Binding-site contacts:
Ligand atom O1 contacts residue LYS37 of chain 1.B at 3.4 Å.
Ligand atom C8 contacts residue VAL57 of chain 1.B at 3.6 Å (hydrophobic).
Ligand atom C7 contacts residue THR62 of chain 1.B at 4.3 Å.
Ligand atom O2 contacts residue LYS37 of chain 1.B at 3.0 Å (salt-bridge).
Ligand atom C6 contacts residue LYS37 of chain 1.B at 3.8 Å.
Ligand atom C contacts residue GLY60 of chain 1.B at 3.5 Å.
Ligand atom C5 contacts residue LYS37 of chain 1.B at 3.5 Å.
Ligand atom O contacts residue LYS37 of chain 1.B at 4.1 Å.
Ligand atom C4 contacts residue VAL57 of chain 1.B at 4.0 Å (hydrophobic).
Ligand atom C5 contacts residue VAL57 of chain 1.B at 4.1 Å (hydrophobic).
Ligand atom C6 contacts residue VAL57 of chain 1.B at 3.9 Å (hydrophobic).
Ligand atom C contacts residue GLU61 of chain 1.B at 4.4 Å.
Ligand atom C2 contacts residue VAL57 of chain 1.B at 3.9 Å (hydrophobic).
Ligand atom C1 contacts residue GLY60 of chain 1.B at 3.3 Å.
Ligand atom C1 contacts residue VAL57 of chain 1.B at 4.2 Å (hydrophobic).
Ligand atom C7 contacts residue VAL57 of chain 1.B at 3.6 Å (hydrophobic).
Ligand atom C3 contacts residue VAL57 of chain 1.B at 3.8 Å (hydrophobic).
Ligand atom C8 contacts residue THR62 of chain 1.B at 4.4 Å.
Ligand atom C4 contacts residue LYS37 of chain 1.B at 4.2 Å.
Ligand atom C9 contacts residue THR62 of chain 1.B at 3.7 Å.
Ligand atom C10 contacts residue LYS37 of chain 1.B at 3.9 Å.
Ligand atom C1 contacts residue GLU61 of chain 1.B at 4.4 Å.
Ligand atom C9 contacts residue VAL57 of chain 1.B at 4.1 Å (hydrophobic).

This protein binds this small molecule.
Small molecule (SMILES): O=C(O)c1cc2ccccc2cc1O

Sequence of chain 1.B:
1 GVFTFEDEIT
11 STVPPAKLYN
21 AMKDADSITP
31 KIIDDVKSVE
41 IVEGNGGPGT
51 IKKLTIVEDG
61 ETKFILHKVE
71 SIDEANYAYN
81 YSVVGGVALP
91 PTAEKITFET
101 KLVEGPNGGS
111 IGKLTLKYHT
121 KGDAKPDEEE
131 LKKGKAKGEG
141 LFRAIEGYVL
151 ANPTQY